Binding-site contacts:
Ligand atom SAJ contacts residue ZN1 of chain 1.E at 3.2 Å.
Ligand atom CAM contacts residue GLN92 of chain 1.A at 3.9 Å.
Ligand atom OAO contacts residue LEU197 of chain 1.A at 3.0 Å.
Ligand atom CAN contacts residue VAL121 of chain 1.A at 3.8 Å (hydrophobic).
Ligand atom SAJ contacts residue THR198 of chain 1.A at 3.8 Å.
Ligand atom OAE contacts residue ZN1 of chain 1.E at 3.2 Å.
Ligand atom NAB contacts residue PHE130 of chain 1.A at 4.0 Å.
Ligand atom NAK contacts residue HIS94 of chain 1.A at 3.5 Å (h-bond).
Ligand atom OAO contacts residue THR198 of chain 1.A at 2.8 Å (h-bond).
Ligand atom NAK contacts residue THR198 of chain 1.A at 2.7 Å (h-bond).
Ligand atom CAC contacts residue THR199 of chain 1.A at 3.3 Å.
Ligand atom CAV contacts residue PHE130 of chain 1.A at 3.7 Å (hydrophobic).
Ligand atom CAN contacts residue HIS94 of chain 1.A at 4.0 Å.
Ligand atom CAH contacts residue GOL1 of chain 1.C at 3.7 Å.
Ligand atom CAD contacts residue THR199 of chain 1.A at 3.3 Å.
Ligand atom CAU contacts residue VAL134 of chain 1.A at 3.4 Å (hydrophobic).
Ligand atom NAB contacts residue GLN92 of chain 1.A at 3.9 Å.
Ligand atom CAM contacts residue LEU197 of chain 1.A at 3.9 Å (hydrophobic).
Ligand atom OAE contacts residue HIS94 of chain 1.A at 3.7 Å.
Ligand atom OAE contacts residue VAL121 of chain 1.A at 4.0 Å.
Ligand atom NAK contacts residue ZN1 of chain 1.E at 2.1 Å.
Ligand atom CAI contacts residue LEU197 of chain 1.A at 3.8 Å (hydrophobic).
Ligand atom CAY contacts residue LEU203 of chain 1.A at 3.9 Å (hydrophobic).
Ligand atom OAO contacts residue SER196 of chain 1.A at 3.9 Å.
Ligand atom CAN contacts residue LEU197 of chain 1.A at 3.8 Å (hydrophobic).
Ligand atom CAC contacts residue GOL1 of chain 1.C at 3.6 Å.
Ligand atom NAK contacts residue HIS96 of chain 1.A at 3.4 Å (h-bond).
Ligand atom OAE contacts residue TRP208 of chain 1.A at 3.7 Å.
Ligand atom NAA contacts residue PHE130 of chain 1.A at 3.9 Å.
Ligand atom NAG contacts residue GOL1 of chain 1.C at 3.7 Å.
Ligand atom OAE contacts residue HIS119 of chain 1.A at 3.6 Å (h-bond).
Ligand atom NAK contacts residue HIS119 of chain 1.A at 3.5 Å (h-bond).
Ligand atom CAD contacts residue LEU197 of chain 1.A at 3.8 Å (hydrophobic).
Ligand atom OAE contacts residue VAL142 of chain 1.A at 3.8 Å.
Ligand atom OAO contacts residue TRP208 of chain 1.A at 3.5 Å.
Ligand atom CAY contacts residue VAL134 of chain 1.A at 3.7 Å (hydrophobic).
Ligand atom NAA contacts residue GOL1 of chain 1.C at 4.0 Å.
Ligand atom NAB contacts residue GOL1 of chain 1.C at 3.4 Å (h-bond).
Ligand atom CAV contacts residue VAL134 of chain 1.A at 3.8 Å (hydrophobic).
Ligand atom CAU contacts residue PHE130 of chain 1.A at 3.7 Å (hydrophobic).

This small molecule binds to this protein.
Small molecule (SMILES): NS(=O)(=O)c1ccc(-n2cc(C34C5=C6C7=C3[Ru]6754389%10C4=C3C8C9=C4%10)nn2)cc1

Sequence of chain 1.A:
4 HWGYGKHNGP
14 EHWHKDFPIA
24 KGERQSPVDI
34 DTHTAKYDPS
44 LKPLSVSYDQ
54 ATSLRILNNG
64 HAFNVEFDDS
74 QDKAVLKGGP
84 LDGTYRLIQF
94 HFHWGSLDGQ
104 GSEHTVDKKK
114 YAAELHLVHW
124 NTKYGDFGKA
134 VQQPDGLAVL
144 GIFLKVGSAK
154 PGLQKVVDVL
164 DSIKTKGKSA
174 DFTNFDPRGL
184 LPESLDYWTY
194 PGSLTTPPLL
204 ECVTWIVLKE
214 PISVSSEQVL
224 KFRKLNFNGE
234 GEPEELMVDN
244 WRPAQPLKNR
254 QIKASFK